Binding-site contacts:
Ligand atom C8 contacts residue THR116 of chain 4.J at 3.8 Å.
Ligand atom C2 contacts residue ASN259 of chain 4.K at 2.5 Å.
Ligand atom C2 contacts residue THR116 of chain 4.J at 3.8 Å.
Ligand atom C7 contacts residue ASN259 of chain 4.K at 3.2 Å.
Ligand atom N2 contacts residue ASN259 of chain 4.K at 2.9 Å (h-bond).
Ligand atom O7 contacts residue ASN259 of chain 4.K at 3.0 Å (h-bond).
Ligand atom C6 contacts residue LYS181 of chain 4.J at 4.2 Å.
Ligand atom O4 contacts residue LYS181 of chain 4.J at 4.0 Å.
Ligand atom C3 contacts residue ASN259 of chain 4.K at 3.8 Å.
Ligand atom O6 contacts residue LYS181 of chain 4.J at 4.3 Å.
Ligand atom N2 contacts residue THR116 of chain 4.J at 3.0 Å (h-bond).
Ligand atom C1 contacts residue ASN259 of chain 4.K at 1.4 Å.
Ligand atom C4 contacts residue LYS181 of chain 4.J at 4.2 Å.
Ligand atom C8 contacts residue ASN259 of chain 4.K at 4.4 Å.
Ligand atom C3 contacts residue LYS181 of chain 4.J at 4.4 Å.
Ligand atom O5 contacts residue ASN259 of chain 4.K at 2.4 Å (h-bond).
Ligand atom O3 contacts residue THR116 of chain 4.J at 4.4 Å.
Ligand atom C1 contacts residue THR116 of chain 4.J at 4.0 Å.
Ligand atom C3 contacts residue THR116 of chain 4.J at 4.0 Å.
Ligand atom C7 contacts residue THR116 of chain 4.J at 3.8 Å.
Ligand atom C5 contacts residue ASN259 of chain 4.K at 3.7 Å.
Ligand atom C5 contacts residue LYS181 of chain 4.J at 3.5 Å.
Ligand atom C4 contacts residue ASN259 of chain 4.K at 4.2 Å.
Ligand atom O5 contacts residue LYS181 of chain 4.J at 4.4 Å.

Sequence of chain 4.J:
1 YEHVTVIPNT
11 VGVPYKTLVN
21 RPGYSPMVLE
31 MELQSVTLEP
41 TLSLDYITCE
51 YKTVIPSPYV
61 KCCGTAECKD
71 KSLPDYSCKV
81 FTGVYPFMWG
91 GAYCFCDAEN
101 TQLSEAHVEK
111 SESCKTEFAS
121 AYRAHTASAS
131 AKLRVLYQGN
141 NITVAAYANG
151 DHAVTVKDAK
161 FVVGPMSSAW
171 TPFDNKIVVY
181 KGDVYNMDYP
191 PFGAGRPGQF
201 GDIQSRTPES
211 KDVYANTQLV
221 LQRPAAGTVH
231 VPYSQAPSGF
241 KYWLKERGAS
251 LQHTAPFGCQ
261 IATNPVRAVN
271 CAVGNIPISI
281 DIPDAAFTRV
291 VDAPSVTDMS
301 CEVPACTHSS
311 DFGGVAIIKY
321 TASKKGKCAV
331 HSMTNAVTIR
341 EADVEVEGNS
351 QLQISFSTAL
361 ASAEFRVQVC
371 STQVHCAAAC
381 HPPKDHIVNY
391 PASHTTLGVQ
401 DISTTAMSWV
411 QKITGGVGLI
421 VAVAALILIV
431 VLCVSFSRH

This small molecule binds to this protein.
Small molecule (SMILES): CC(=O)N[C@@H]1[C@@H](O)[C@H](O)[C@@H](CO)O[C@H]1O

Sequence of chain 4.K:
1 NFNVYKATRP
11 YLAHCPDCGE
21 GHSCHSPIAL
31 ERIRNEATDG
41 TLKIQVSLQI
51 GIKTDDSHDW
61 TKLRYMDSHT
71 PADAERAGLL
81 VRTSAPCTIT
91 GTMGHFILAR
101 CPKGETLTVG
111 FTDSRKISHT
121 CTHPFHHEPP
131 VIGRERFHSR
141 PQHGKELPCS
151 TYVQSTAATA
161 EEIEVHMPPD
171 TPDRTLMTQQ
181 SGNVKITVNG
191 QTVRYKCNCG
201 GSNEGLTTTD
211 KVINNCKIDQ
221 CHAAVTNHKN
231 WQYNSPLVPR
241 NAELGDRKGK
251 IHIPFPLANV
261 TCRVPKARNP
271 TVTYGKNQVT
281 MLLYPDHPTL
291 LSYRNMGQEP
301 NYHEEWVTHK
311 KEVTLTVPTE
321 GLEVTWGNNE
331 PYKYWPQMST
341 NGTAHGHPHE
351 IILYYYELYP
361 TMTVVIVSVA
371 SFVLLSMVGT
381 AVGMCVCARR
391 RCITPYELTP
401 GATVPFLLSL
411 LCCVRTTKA